Binding-site contacts:
Ligand atom O contacts residue ALA293 of chain 1.G at 3.0 Å.
Ligand atom CB contacts residue THR328 of chain 1.G at 3.4 Å.
Ligand atom OXT contacts residue ASP296 of chain 1.G at 2.8 Å (salt-bridge).
Ligand atom CB contacts residue MET291 of chain 1.G at 4.0 Å (hydrophobic).
Ligand atom O3 contacts residue MN1 of chain 1.UB at 2.1 Å.
Ligand atom O contacts residue MN1 of chain 1.UB at 4.2 Å.
Ligand atom C contacts residue THR328 of chain 1.G at 3.5 Å.
Ligand atom OXT contacts residue ALA293 of chain 1.G at 3.7 Å.
Ligand atom CB contacts residue MET360 of chain 1.G at 4.1 Å (hydrophobic).
Ligand atom CA contacts residue LYS270 of chain 1.G at 3.9 Å.
Ligand atom CB contacts residue ALA293 of chain 1.G at 4.0 Å (hydrophobic).
Ligand atom CB contacts residue ARG73 of chain 1.G at 3.8 Å.
Ligand atom O contacts residue ASP296 of chain 1.G at 3.7 Å.
Ligand atom C contacts residue ARG294 of chain 1.G at 4.3 Å.
Ligand atom CA contacts residue MN1 of chain 1.UB at 2.9 Å.
Ligand atom O contacts residue ARG294 of chain 1.G at 3.3 Å (salt-bridge).
Ligand atom CB contacts residue LYS270 of chain 1.G at 4.0 Å.
Ligand atom O contacts residue GLY295 of chain 1.G at 2.8 Å (h-bond).
Ligand atom OXT contacts residue GLY295 of chain 1.G at 3.8 Å.
Ligand atom CA contacts residue THR328 of chain 1.G at 3.9 Å.
Ligand atom O3 contacts residue ARG73 of chain 1.G at 4.3 Å.
Ligand atom CA contacts residue ASP296 of chain 1.G at 4.4 Å.
Ligand atom O3 contacts residue ASP296 of chain 1.G at 3.8 Å.
Ligand atom CA contacts residue GLU272 of chain 1.G at 4.3 Å.
Ligand atom O3 contacts residue ALA293 of chain 1.G at 4.4 Å.
Ligand atom C contacts residue ASP296 of chain 1.G at 3.8 Å.
Ligand atom OXT contacts residue GLU272 of chain 1.G at 3.3 Å (salt-bridge).
Ligand atom C contacts residue GLU272 of chain 1.G at 4.1 Å.
Ligand atom C contacts residue ALA293 of chain 1.G at 3.3 Å (hydrophobic).
Ligand atom O contacts residue THR328 of chain 1.G at 2.5 Å (h-bond).
Ligand atom O3 contacts residue GLU272 of chain 1.G at 3.8 Å.
Ligand atom CB contacts residue MN1 of chain 1.UB at 4.3 Å.
Ligand atom OXT contacts residue MN1 of chain 1.UB at 2.2 Å.
Ligand atom C contacts residue MN1 of chain 1.UB at 2.9 Å.
Ligand atom C contacts residue GLY295 of chain 1.G at 3.8 Å.
Ligand atom O3 contacts residue LYS270 of chain 1.G at 3.2 Å (salt-bridge).
Ligand atom CA contacts residue ALA293 of chain 1.G at 3.7 Å (hydrophobic).

The small molecule below binds the protein below.
Small molecule (SMILES): CC(=O)C(=O)O

Sequence of chain 1.G:
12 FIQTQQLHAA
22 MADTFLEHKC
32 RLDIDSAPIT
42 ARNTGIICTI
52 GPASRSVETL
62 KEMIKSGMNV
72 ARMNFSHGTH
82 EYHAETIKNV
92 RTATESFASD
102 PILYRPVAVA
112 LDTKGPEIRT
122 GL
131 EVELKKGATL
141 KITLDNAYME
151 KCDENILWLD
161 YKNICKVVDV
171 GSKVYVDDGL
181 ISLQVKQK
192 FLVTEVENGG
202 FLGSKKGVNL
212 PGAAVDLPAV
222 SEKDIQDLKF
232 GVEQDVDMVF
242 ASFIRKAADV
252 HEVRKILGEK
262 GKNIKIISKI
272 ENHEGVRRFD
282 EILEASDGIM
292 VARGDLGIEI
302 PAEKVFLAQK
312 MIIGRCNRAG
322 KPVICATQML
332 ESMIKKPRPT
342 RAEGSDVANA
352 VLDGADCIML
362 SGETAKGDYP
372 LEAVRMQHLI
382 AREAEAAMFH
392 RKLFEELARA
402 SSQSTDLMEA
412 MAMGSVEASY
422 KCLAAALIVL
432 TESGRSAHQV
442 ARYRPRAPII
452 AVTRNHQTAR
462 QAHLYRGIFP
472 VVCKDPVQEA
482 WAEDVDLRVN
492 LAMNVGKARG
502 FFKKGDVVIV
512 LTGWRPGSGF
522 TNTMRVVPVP